Sequence of chain 3.B:
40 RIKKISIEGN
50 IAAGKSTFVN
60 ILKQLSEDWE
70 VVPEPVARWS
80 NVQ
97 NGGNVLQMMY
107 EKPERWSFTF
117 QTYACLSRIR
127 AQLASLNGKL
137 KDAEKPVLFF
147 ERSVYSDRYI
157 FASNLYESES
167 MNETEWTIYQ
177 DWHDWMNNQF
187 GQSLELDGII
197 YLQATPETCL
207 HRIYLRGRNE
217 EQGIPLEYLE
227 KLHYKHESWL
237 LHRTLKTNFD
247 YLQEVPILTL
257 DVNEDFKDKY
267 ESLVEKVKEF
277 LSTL

The small molecule below binds the protein below.
Small molecule (SMILES): Nc1ccn([C@@H]2CO[C@H](CO)O2)c(=O)n1

Binding-site contacts:
Ligand atom O1 contacts residue GLN117 of chain 3.B at 3.8 Å.
Ligand atom C4 contacts residue PHE157 of chain 3.B at 3.8 Å (hydrophobic).
Ligand atom C8 contacts residue TRP78 of chain 3.B at 4.1 Å (hydrophobic).
Ligand atom C5 contacts residue ASP153 of chain 3.B at 3.7 Å.
Ligand atom C7 contacts residue TRP78 of chain 3.B at 4.0 Å (hydrophobic).
Ligand atom O2 contacts residue TRP78 of chain 3.B at 3.8 Å.
Ligand atom C5 contacts residue TRP78 of chain 3.B at 3.9 Å (hydrophobic).
Ligand atom O1 contacts residue PHE116 of chain 3.B at 3.5 Å.
Ligand atom N3 contacts residue ASP153 of chain 3.B at 2.8 Å (salt-bridge).
Ligand atom C7 contacts residue ARG148 of chain 3.B at 3.7 Å.
Ligand atom C6 contacts residue TYR106 of chain 3.B at 3.3 Å (hydrophobic).
Ligand atom O2 contacts residue LEU102 of chain 3.B at 3.6 Å.
Ligand atom C1 contacts residue PHE116 of chain 3.B at 3.5 Å (hydrophobic).
Ligand atom C6 contacts residue LEU102 of chain 3.B at 3.6 Å (hydrophobic).
Ligand atom O4 contacts residue GLU73 of chain 3.B at 2.7 Å (salt-bridge).
Ligand atom O4 contacts residue ARG148 of chain 3.B at 2.8 Å (salt-bridge).
Ligand atom N3 contacts residue ALA120 of chain 3.B at 4.0 Å.
Ligand atom C8 contacts residue ARG148 of chain 3.B at 3.7 Å.
Ligand atom O3 contacts residue PHE157 of chain 3.B at 4.1 Å.
Ligand atom C5 contacts residue PHE157 of chain 3.B at 3.9 Å (hydrophobic).
Ligand atom C1 contacts residue PHE157 of chain 3.B at 3.4 Å (hydrophobic).
Ligand atom O3 contacts residue ARG148 of chain 3.B at 3.4 Å (salt-bridge).
Ligand atom N2 contacts residue PHE157 of chain 3.B at 3.3 Å.
Ligand atom N2 contacts residue GLN117 of chain 3.B at 2.9 Å (h-bond).
Ligand atom C7 contacts residue PHE157 of chain 3.B at 4.0 Å (hydrophobic).
Ligand atom O1 contacts residue PHE157 of chain 3.B at 3.7 Å.
Ligand atom N3 contacts residue PHE157 of chain 3.B at 3.8 Å.
Ligand atom C1 contacts residue GLN117 of chain 3.B at 3.8 Å.
Ligand atom O2 contacts residue TYR106 of chain 3.B at 3.8 Å.
Ligand atom C3 contacts residue PHE157 of chain 3.B at 3.6 Å (hydrophobic).
Ligand atom N2 contacts residue PHE116 of chain 3.B at 3.4 Å.
Ligand atom C5 contacts residue ARG124 of chain 3.B at 3.9 Å.
Ligand atom N3 contacts residue GLN117 of chain 3.B at 2.8 Å (h-bond).
Ligand atom O3 contacts residue ILE50 of chain 3.B at 3.9 Å.
Ligand atom C8 contacts residue GLU73 of chain 3.B at 3.0 Å.
Ligand atom C8 contacts residue VAL75 of chain 3.B at 4.1 Å (hydrophobic).
Ligand atom C3 contacts residue ASP153 of chain 3.B at 3.7 Å.
Ligand atom C3 contacts residue GLN117 of chain 3.B at 3.7 Å.
Ligand atom C8 contacts residue ARG214 of chain 3.B at 4.0 Å.
Ligand atom N1 contacts residue PHE157 of chain 3.B at 3.6 Å.